Binding-site contacts:
Ligand atom O3P contacts residue PRO202 of chain 1.O at 4.1 Å.
Ligand atom C5 contacts residue PRO202 of chain 1.O at 3.9 Å (hydrophobic).
Ligand atom C8 contacts residue PRO202 of chain 1.O at 4.4 Å (hydrophobic).
Ligand atom C5 contacts residue PRO412 of chain 1.O at 4.1 Å (hydrophobic).
Ligand atom C8 contacts residue HIS411 of chain 1.O at 3.4 Å.
Ligand atom C2 contacts residue PRO412 of chain 1.O at 4.2 Å (hydrophobic).
Ligand atom N9 contacts residue PRO412 of chain 1.O at 4.4 Å.
Ligand atom C6 contacts residue GLY420 of chain 1.O at 4.3 Å.
Ligand atom C2 contacts residue PRO202 of chain 1.O at 4.0 Å (hydrophobic).
Ligand atom N7 contacts residue PRO202 of chain 1.O at 4.2 Å.
Ligand atom N1 contacts residue PRO202 of chain 1.O at 4.0 Å.
Ligand atom O1P contacts residue PRO202 of chain 1.O at 4.1 Å.
Ligand atom N3 contacts residue PRO202 of chain 1.O at 4.2 Å.
Ligand atom C4 contacts residue PRO202 of chain 1.O at 4.0 Å (hydrophobic).
Ligand atom C6 contacts residue PRO412 of chain 1.O at 3.6 Å (hydrophobic).
Ligand atom C6 contacts residue SER413 of chain 1.O at 4.4 Å.
Ligand atom O5' contacts residue PRO202 of chain 1.O at 4.1 Å.
Ligand atom C6 contacts residue VAL201 of chain 1.O at 4.5 Å (hydrophobic).
Ligand atom N9 contacts residue HIS411 of chain 1.O at 4.5 Å.
Ligand atom C2' contacts residue HIS411 of chain 1.O at 4.3 Å.
Ligand atom N1 contacts residue GLY420 of chain 1.O at 3.2 Å (h-bond).
Ligand atom N1 contacts residue PRO412 of chain 1.O at 3.7 Å.
Ligand atom N6 contacts residue VAL201 of chain 1.O at 4.5 Å.
Ligand atom N3 contacts residue PRO412 of chain 1.O at 4.0 Å.
Ligand atom C2 contacts residue GLY420 of chain 1.O at 3.8 Å.
Ligand atom N6 contacts residue GLY420 of chain 1.O at 3.6 Å.
Ligand atom N9 contacts residue PRO202 of chain 1.O at 4.3 Å.
Ligand atom N1 contacts residue VAL201 of chain 1.O at 4.0 Å.
Ligand atom O4' contacts residue PRO202 of chain 1.O at 4.4 Å.
Ligand atom C5' contacts residue PRO202 of chain 1.O at 4.2 Å (hydrophobic).
Ligand atom O3' contacts residue HIS409 of chain 1.MA at 4.4 Å.
Ligand atom N6 contacts residue SER413 of chain 1.O at 3.6 Å.
Ligand atom N7 contacts residue SER413 of chain 1.O at 4.3 Å.
Ligand atom P contacts residue PRO202 of chain 1.O at 4.4 Å.
Ligand atom C4 contacts residue PRO412 of chain 1.O at 4.1 Å (hydrophobic).
Ligand atom N7 contacts residue HIS411 of chain 1.O at 3.7 Å.
Ligand atom C6 contacts residue PRO202 of chain 1.O at 4.0 Å (hydrophobic).
Ligand atom N6 contacts residue PRO412 of chain 1.O at 3.6 Å.

Sequence of chain 1.O:
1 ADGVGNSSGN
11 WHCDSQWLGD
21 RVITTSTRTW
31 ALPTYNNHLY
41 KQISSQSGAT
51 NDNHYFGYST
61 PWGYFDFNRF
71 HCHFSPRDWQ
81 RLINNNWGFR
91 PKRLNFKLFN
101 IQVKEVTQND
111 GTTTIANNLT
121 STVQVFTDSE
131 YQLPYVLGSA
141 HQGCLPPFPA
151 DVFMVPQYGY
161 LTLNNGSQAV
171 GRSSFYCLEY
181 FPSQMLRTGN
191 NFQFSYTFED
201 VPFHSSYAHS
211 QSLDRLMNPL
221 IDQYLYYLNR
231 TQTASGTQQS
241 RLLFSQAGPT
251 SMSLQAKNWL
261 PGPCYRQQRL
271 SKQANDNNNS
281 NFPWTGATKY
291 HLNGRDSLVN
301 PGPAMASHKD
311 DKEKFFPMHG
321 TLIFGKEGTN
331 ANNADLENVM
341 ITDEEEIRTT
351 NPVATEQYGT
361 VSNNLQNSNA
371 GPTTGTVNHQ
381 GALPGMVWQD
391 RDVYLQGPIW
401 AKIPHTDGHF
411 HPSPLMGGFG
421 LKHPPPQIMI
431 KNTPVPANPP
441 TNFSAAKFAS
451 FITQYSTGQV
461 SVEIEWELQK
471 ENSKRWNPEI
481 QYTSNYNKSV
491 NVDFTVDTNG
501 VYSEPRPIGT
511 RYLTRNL

A protein and the small-molecule ligand that binds it are described below.
Small molecule (SMILES): Nc1ncnc2c1ncn2[C@H]1C[C@H](O)[C@@H](COP(=O)(O)O)O1

Sequence of chain 1.MA:
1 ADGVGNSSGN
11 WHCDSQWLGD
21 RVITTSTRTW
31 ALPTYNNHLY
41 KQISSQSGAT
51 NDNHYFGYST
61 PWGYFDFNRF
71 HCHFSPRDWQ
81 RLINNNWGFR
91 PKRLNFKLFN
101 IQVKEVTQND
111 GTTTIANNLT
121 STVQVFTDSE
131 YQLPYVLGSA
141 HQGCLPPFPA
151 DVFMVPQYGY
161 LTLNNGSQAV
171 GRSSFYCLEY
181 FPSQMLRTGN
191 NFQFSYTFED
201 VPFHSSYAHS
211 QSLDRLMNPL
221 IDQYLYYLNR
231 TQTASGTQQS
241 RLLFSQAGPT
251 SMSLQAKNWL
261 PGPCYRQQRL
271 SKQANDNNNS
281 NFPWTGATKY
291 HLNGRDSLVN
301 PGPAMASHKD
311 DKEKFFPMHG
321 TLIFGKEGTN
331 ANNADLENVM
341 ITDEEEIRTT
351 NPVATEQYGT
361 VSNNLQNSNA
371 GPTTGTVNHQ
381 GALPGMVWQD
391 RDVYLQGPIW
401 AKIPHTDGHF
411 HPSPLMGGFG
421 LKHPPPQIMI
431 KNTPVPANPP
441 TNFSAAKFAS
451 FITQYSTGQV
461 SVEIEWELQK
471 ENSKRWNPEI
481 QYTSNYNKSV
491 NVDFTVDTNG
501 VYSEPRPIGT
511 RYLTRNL